Sequence of chain 1.B:
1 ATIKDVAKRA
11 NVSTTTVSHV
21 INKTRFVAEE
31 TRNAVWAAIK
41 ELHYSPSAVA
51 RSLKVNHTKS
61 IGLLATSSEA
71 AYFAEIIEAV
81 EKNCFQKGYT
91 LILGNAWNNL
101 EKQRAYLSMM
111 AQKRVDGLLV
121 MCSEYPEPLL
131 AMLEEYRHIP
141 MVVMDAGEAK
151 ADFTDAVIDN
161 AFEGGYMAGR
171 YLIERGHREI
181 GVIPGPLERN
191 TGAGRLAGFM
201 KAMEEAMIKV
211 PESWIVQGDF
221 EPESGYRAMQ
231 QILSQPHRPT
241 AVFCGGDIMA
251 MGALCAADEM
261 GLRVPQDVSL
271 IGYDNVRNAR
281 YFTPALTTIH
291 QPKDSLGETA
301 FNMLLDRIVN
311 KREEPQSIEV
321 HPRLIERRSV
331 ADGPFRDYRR

Binding-site contacts:
Ligand atom N9 contacts residue ARG195 of chain 1.B at 3.9 Å.
Ligand atom C8 contacts residue ASP274 of chain 1.B at 3.6 Å.
Ligand atom C2 contacts residue TYR72 of chain 1.B at 4.0 Å (hydrophobic).
Ligand atom N9 contacts residue TYR72 of chain 1.B at 3.1 Å.
Ligand atom C6 contacts residue PHE73 of chain 1.B at 3.7 Å (hydrophobic).
Ligand atom C5 contacts residue PHE220 of chain 1.B at 3.4 Å (hydrophobic).
Ligand atom O6 contacts residue PHE73 of chain 1.B at 3.6 Å.
Ligand atom C8 contacts residue PHE220 of chain 1.B at 3.6 Å (hydrophobic).
Ligand atom C4 contacts residue PHE220 of chain 1.B at 3.5 Å (hydrophobic).
Ligand atom N7 contacts residue PHE220 of chain 1.B at 3.2 Å.
Ligand atom C6 contacts residue PHE220 of chain 1.B at 3.2 Å (hydrophobic).
Ligand atom O6 contacts residue SER123 of chain 1.B at 4.3 Å.
Ligand atom C4 contacts residue TYR72 of chain 1.B at 3.1 Å (hydrophobic).
Ligand atom C5 contacts residue THR191 of chain 1.B at 3.8 Å.
Ligand atom C8 contacts residue THR191 of chain 1.B at 3.5 Å.
Ligand atom N1 contacts residue PHE220 of chain 1.B at 3.4 Å.
Ligand atom C8 contacts residue ARG195 of chain 1.B at 3.4 Å.
Ligand atom C5 contacts residue TYR72 of chain 1.B at 3.5 Å (hydrophobic).
Ligand atom C2 contacts residue PHE73 of chain 1.B at 4.2 Å (hydrophobic).
Ligand atom N1 contacts residue TYR72 of chain 1.B at 4.4 Å.
Ligand atom C2 contacts residue PHE220 of chain 1.B at 3.5 Å (hydrophobic).
Ligand atom C8 contacts residue TYR72 of chain 1.B at 3.4 Å (hydrophobic).
Ligand atom N7 contacts residue ARG195 of chain 1.B at 4.3 Å.
Ligand atom C6 contacts residue ARG189 of chain 1.B at 3.7 Å.
Ligand atom N1 contacts residue PHE73 of chain 1.B at 3.6 Å.
Ligand atom O6 contacts residue ARG189 of chain 1.B at 2.8 Å (salt-bridge).
Ligand atom C6 contacts residue TYR72 of chain 1.B at 4.2 Å (hydrophobic).
Ligand atom N9 contacts residue ASP274 of chain 1.B at 2.7 Å (salt-bridge).
Ligand atom N1 contacts residue ARG189 of chain 1.B at 3.9 Å.
Ligand atom N7 contacts residue TYR72 of chain 1.B at 3.6 Å.
Ligand atom C6 contacts residue THR191 of chain 1.B at 4.2 Å.
Ligand atom N3 contacts residue PHE220 of chain 1.B at 3.8 Å.
Ligand atom N9 contacts residue PHE220 of chain 1.B at 3.7 Å.
Ligand atom O6 contacts residue PHE220 of chain 1.B at 3.2 Å.
Ligand atom N7 contacts residue THR191 of chain 1.B at 2.7 Å (h-bond).
Ligand atom C2 contacts residue ALA70 of chain 1.B at 4.4 Å (hydrophobic).
Ligand atom N3 contacts residue TYR72 of chain 1.B at 3.2 Å.
Ligand atom C4 contacts residue ASP274 of chain 1.B at 3.6 Å.
Ligand atom N3 contacts residue ASP274 of chain 1.B at 3.8 Å.
Ligand atom O6 contacts residue THR191 of chain 1.B at 4.0 Å.

A protein and the small-molecule ligand that binds it are described below.
Small molecule (SMILES): O=c1[nH]cnc2nc[nH]c12